Sequence of chain 1.D:
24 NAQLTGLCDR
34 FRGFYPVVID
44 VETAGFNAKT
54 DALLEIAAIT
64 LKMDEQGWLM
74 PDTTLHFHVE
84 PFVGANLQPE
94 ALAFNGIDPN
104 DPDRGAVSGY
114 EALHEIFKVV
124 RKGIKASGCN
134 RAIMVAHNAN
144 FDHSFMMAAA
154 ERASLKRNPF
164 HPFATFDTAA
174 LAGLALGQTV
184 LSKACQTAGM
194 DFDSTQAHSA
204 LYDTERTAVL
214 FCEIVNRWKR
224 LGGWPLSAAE

Binding-site contacts:
Ligand atom C2' contacts residue THR46 of chain 1.D at 3.5 Å.
Ligand atom O5' contacts residue ASN141 of chain 1.D at 3.2 Å (h-bond).
Ligand atom O3' contacts residue GLU45 of chain 1.D at 2.8 Å (salt-bridge).
Ligand atom O4' contacts residue ASN141 of chain 1.D at 3.2 Å (h-bond).
Ligand atom O3' contacts residue MG1 of chain 1.S at 2.5 Å.
Ligand atom C8 contacts residue PHE144 of chain 1.D at 3.3 Å (hydrophobic).
Ligand atom O2 contacts residue ALA94 of chain 1.D at 3.2 Å.
Ligand atom OP2 contacts residue ARG35 of chain 1.C at 2.6 Å (salt-bridge).
Ligand atom N3 contacts residue PHE97 of chain 1.D at 3.5 Å.
Ligand atom OP2 contacts residue LEU184 of chain 1.D at 3.5 Å.
Ligand atom C7 contacts residue PHE97 of chain 1.D at 3.1 Å (hydrophobic).
Ligand atom O4' contacts residue PHE144 of chain 1.D at 3.3 Å.
Ligand atom O3' contacts residue THR46 of chain 1.D at 3.0 Å (h-bond).
Ligand atom C6 contacts residue PHE49 of chain 1.D at 3.5 Å (hydrophobic).
Ligand atom C4 contacts residue PHE97 of chain 1.D at 3.3 Å (hydrophobic).
Ligand atom OP1 contacts residue ASP206 of chain 1.D at 3.0 Å (salt-bridge).
Ligand atom C6 contacts residue PHE97 of chain 1.D at 3.5 Å (hydrophobic).
Ligand atom N1 contacts residue PHE49 of chain 1.D at 3.3 Å.
Ligand atom O4 contacts residue PHE97 of chain 1.D at 3.1 Å.
Ligand atom C2' contacts residue PHE144 of chain 1.D at 3.5 Å (hydrophobic).
Ligand atom C5 contacts residue PHE97 of chain 1.D at 3.3 Å (hydrophobic).
Ligand atom N1 contacts residue PHE49 of chain 1.D at 3.4 Å.
Ligand atom C8 contacts residue PHE166 of chain 1.C at 3.6 Å (hydrophobic).
Ligand atom N7 contacts residue PHE166 of chain 1.C at 3.4 Å.
Ligand atom P contacts residue CO1 of chain 1.N at 3.4 Å.
Ligand atom N3 contacts residue PHE49 of chain 1.D at 3.4 Å.
Ligand atom OP1 contacts residue GLU45 of chain 1.D at 3.5 Å (salt-bridge).
Ligand atom OP1 contacts residue VAL183 of chain 1.D at 3.4 Å.
Ligand atom OP1 contacts residue HIS201 of chain 1.D at 3.5 Å (h-bond).
Ligand atom C2 contacts residue PHE49 of chain 1.D at 3.4 Å (hydrophobic).
Ligand atom OP1 contacts residue CO1 of chain 1.N at 2.1 Å.
Ligand atom C6 contacts residue PHE49 of chain 1.D at 3.3 Å (hydrophobic).
Ligand atom OP1 contacts residue MG1 of chain 1.S at 2.7 Å.
Ligand atom N6 contacts residue PHE166 of chain 1.C at 3.4 Å.
Ligand atom OP2 contacts residue HIS201 of chain 1.D at 3.3 Å.
Ligand atom C6 contacts residue PHE166 of chain 1.C at 3.3 Å (hydrophobic).
Ligand atom OP1 contacts residue HIS140 of chain 1.D at 3.3 Å (h-bond).
Ligand atom O3' contacts residue ASN98 of chain 1.D at 3.2 Å (h-bond).
Ligand atom OP1 contacts residue LEU184 of chain 1.D at 3.0 Å (h-bond).
Ligand atom P contacts residue MG1 of chain 1.S at 3.2 Å.

Sequence of chain 1.C:
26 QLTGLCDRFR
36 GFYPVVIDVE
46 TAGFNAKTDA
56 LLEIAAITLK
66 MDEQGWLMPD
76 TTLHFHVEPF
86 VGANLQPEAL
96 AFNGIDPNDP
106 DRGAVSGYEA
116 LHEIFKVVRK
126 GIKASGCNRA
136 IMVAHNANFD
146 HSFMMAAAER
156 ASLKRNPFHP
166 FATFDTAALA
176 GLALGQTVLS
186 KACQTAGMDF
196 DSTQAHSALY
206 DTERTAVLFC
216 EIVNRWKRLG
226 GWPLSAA

A small-molecule ligand and the protein it binds are described below.
Small molecule (SMILES): Cc1cn([C@H]2C[C@H](O)[C@@H](CO[P](=O)(O)O[C@H]3C[C@H](n4cnc5c(N)ncnc54)O[C@@H]3CO[P](=O)(O)O[C@H]3C[C@H](n4cnc5c(N)ncnc54)O[C@@H]3COP(=O)=O)O2)c(=O)[nH]c1=O